Binding-site contacts:
Ligand atom O5 contacts residue THR120 of chain 1.B at 3.4 Å (h-bond).
Ligand atom N2 contacts residue SER158 of chain 1.B at 4.4 Å.
Ligand atom C7 contacts residue THR120 of chain 1.B at 4.2 Å.
Ligand atom C1 contacts residue ASN118 of chain 1.B at 1.4 Å.
Ligand atom C6 contacts residue PRO122 of chain 1.B at 4.0 Å (hydrophobic).
Ligand atom C7 contacts residue SER158 of chain 1.B at 4.1 Å.
Ligand atom C2 contacts residue THR120 of chain 1.B at 3.9 Å.
Ligand atom O5 contacts residue ASN118 of chain 1.B at 2.4 Å (h-bond).
Ligand atom C8 contacts residue LEU161 of chain 1.B at 4.3 Å (hydrophobic).
Ligand atom O7 contacts residue ASN118 of chain 1.B at 3.4 Å (h-bond).
Ligand atom O4 contacts residue THR120 of chain 1.B at 4.3 Å.
Ligand atom C5 contacts residue ASN118 of chain 1.B at 3.6 Å.
Ligand atom O7 contacts residue LEU161 of chain 1.B at 4.3 Å.
Ligand atom O6 contacts residue THR120 of chain 1.B at 4.1 Å.
Ligand atom C6 contacts residue GLY121 of chain 1.B at 4.5 Å.
Ligand atom C8 contacts residue SER158 of chain 1.B at 3.5 Å.
Ligand atom N2 contacts residue ASN118 of chain 1.B at 3.0 Å (h-bond).
Ligand atom C7 contacts residue ASN118 of chain 1.B at 3.6 Å.
Ligand atom C4 contacts residue ASN118 of chain 1.B at 4.3 Å.
Ligand atom O6 contacts residue PRO122 of chain 1.B at 3.4 Å.
Ligand atom C3 contacts residue THR120 of chain 1.B at 3.7 Å.
Ligand atom C5 contacts residue GLY121 of chain 1.B at 4.3 Å.
Ligand atom C4 contacts residue THR120 of chain 1.B at 3.9 Å.
Ligand atom N2 contacts residue THR120 of chain 1.B at 3.3 Å.
Ligand atom C6 contacts residue THR120 of chain 1.B at 4.2 Å.
Ligand atom C5 contacts residue THR120 of chain 1.B at 3.1 Å.
Ligand atom C3 contacts residue ASN118 of chain 1.B at 3.9 Å.
Ligand atom C1 contacts residue THR120 of chain 1.B at 3.1 Å.
Ligand atom O6 contacts residue GLY121 of chain 1.B at 4.0 Å.
Ligand atom C2 contacts residue ASN118 of chain 1.B at 2.5 Å.

This protein binds this small molecule.
Small molecule (SMILES): CC(=O)N[C@@H]1[C@@H](O)[C@H](O)[C@@H](CO)O[C@H]1O

Sequence of chain 1.B:
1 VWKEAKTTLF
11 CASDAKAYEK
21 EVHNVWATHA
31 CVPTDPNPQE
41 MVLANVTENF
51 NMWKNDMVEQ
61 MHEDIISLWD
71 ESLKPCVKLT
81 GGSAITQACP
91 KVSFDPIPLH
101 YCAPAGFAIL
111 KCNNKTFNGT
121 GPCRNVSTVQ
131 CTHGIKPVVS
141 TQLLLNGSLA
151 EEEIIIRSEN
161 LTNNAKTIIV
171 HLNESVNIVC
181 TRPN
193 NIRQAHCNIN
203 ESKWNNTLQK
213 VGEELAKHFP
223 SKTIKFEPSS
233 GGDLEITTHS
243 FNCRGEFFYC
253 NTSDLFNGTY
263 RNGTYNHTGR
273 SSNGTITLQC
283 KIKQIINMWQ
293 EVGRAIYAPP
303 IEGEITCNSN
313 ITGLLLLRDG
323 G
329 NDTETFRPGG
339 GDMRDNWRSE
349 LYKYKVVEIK